The protein below binds the small molecule below.
Small molecule (SMILES): CC(=O)N[C@@H]1[C@@H](O)[C@H](O)[C@@H](CO)O[C@H]1O

Binding-site contacts:
Ligand atom N2 contacts residue ASN24 of chain 1.B at 3.5 Å (h-bond).
Ligand atom C3 contacts residue ASN24 of chain 1.B at 3.6 Å.
Ligand atom C5 contacts residue ASN24 of chain 1.B at 3.0 Å.
Ligand atom C2 contacts residue ASN24 of chain 1.B at 2.8 Å.
Ligand atom C4 contacts residue ASN24 of chain 1.B at 3.9 Å.
Ligand atom O5 contacts residue ASN24 of chain 1.B at 2.0 Å (h-bond).
Ligand atom C6 contacts residue ASN24 of chain 1.B at 4.1 Å.
Ligand atom C7 contacts residue ASN24 of chain 1.B at 4.3 Å.
Ligand atom C1 contacts residue ASN24 of chain 1.B at 1.3 Å.

Sequence of chain 1.B:
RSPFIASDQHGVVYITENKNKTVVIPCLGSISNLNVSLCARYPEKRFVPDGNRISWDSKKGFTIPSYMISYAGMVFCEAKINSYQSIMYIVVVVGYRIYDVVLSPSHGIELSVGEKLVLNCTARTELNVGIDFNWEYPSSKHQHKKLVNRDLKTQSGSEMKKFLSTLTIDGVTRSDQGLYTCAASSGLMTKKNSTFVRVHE